Binding-site contacts:
Ligand atom C5 contacts residue TYR152 of chain 1.B at 3.8 Å (hydrophobic).
Ligand atom C2 contacts residue TYR152 of chain 1.B at 3.8 Å (hydrophobic).
Ligand atom N2 contacts residue TYR121 of chain 1.B at 3.8 Å.
Ligand atom N1 contacts residue DMS1 of chain 1.E at 4.1 Å.
Ligand atom C5 contacts residue PRO122 of chain 1.B at 4.2 Å (hydrophobic).
Ligand atom C6 contacts residue ALA123 of chain 1.B at 4.2 Å (hydrophobic).
Ligand atom C5 contacts residue ALA123 of chain 1.B at 4.1 Å (hydrophobic).
Ligand atom C4 contacts residue ALA123 of chain 1.B at 4.1 Å (hydrophobic).
Ligand atom C5 contacts residue SER126 of chain 1.B at 3.3 Å.
Ligand atom C4 contacts residue TYR141 of chain 1.B at 3.8 Å (hydrophobic).
Ligand atom C4 contacts residue TYR152 of chain 1.B at 3.6 Å (hydrophobic).
Ligand atom C3 contacts residue TYR121 of chain 1.B at 3.1 Å (hydrophobic).
Ligand atom C1 contacts residue TYR152 of chain 1.B at 4.1 Å (hydrophobic).
Ligand atom C8 contacts residue ALA123 of chain 1.B at 4.3 Å (hydrophobic).
Ligand atom C3 contacts residue ALA123 of chain 1.B at 4.2 Å (hydrophobic).
Ligand atom C5 contacts residue TYR141 of chain 1.B at 4.0 Å (hydrophobic).
Ligand atom C7 contacts residue SER126 of chain 1.B at 4.4 Å.
Ligand atom C6 contacts residue TYR152 of chain 1.B at 3.5 Å (hydrophobic).
Ligand atom C5 contacts residue TYR121 of chain 1.B at 4.5 Å (hydrophobic).
Ligand atom N1 contacts residue VAL146 of chain 1.B at 4.2 Å.
Ligand atom C3 contacts residue PRO122 of chain 1.B at 4.3 Å (hydrophobic).
Ligand atom C5 contacts residue GLY142 of chain 1.B at 3.8 Å.
Ligand atom C1 contacts residue DMS1 of chain 1.E at 4.4 Å.
Ligand atom N3 contacts residue TYR121 of chain 1.B at 2.7 Å (h-bond).
Ligand atom N2 contacts residue TYR152 of chain 1.B at 3.9 Å.
Ligand atom N3 contacts residue TYR152 of chain 1.B at 3.8 Å.
Ligand atom C3 contacts residue TYR141 of chain 1.B at 4.4 Å (hydrophobic).
Ligand atom C4 contacts residue PRO122 of chain 1.B at 3.7 Å (hydrophobic).
Ligand atom C8 contacts residue TYR121 of chain 1.B at 4.4 Å (hydrophobic).
Ligand atom C7 contacts residue DMS1 of chain 1.E at 3.5 Å.
Ligand atom C7 contacts residue ALA123 of chain 1.B at 4.3 Å (hydrophobic).
Ligand atom C7 contacts residue GLY142 of chain 1.B at 4.2 Å.
Ligand atom C7 contacts residue TYR152 of chain 1.B at 3.8 Å (hydrophobic).
Ligand atom C6 contacts residue DMS1 of chain 1.E at 4.1 Å.
Ligand atom C8 contacts residue DMS1 of chain 1.E at 4.4 Å.
Ligand atom C4 contacts residue TYR121 of chain 1.B at 3.2 Å (hydrophobic).
Ligand atom C8 contacts residue TYR152 of chain 1.B at 3.8 Å (hydrophobic).
Ligand atom C6 contacts residue SER126 of chain 1.B at 3.2 Å.
Ligand atom C3 contacts residue TYR152 of chain 1.B at 3.7 Å (hydrophobic).
Ligand atom C6 contacts residue GLY142 of chain 1.B at 3.3 Å.

Sequence of chain 1.B:
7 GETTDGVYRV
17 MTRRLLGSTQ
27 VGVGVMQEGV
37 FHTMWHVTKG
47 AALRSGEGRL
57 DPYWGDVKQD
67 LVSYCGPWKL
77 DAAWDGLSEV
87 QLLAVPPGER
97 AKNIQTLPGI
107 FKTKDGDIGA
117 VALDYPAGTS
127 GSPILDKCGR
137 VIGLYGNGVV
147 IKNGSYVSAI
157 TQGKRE

The small molecule below binds the protein below.
Small molecule (SMILES): N#Cc1n[nH]c2ccccc12